Sequence of chain 1.N:
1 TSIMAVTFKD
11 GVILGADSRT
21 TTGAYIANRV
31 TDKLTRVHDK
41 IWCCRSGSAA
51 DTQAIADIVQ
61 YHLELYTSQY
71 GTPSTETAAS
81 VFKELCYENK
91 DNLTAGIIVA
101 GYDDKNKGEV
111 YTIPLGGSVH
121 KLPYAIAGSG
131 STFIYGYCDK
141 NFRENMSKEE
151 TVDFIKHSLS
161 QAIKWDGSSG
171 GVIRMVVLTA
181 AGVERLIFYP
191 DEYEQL

Binding-site contacts:
Ligand atom N16 contacts residue THR1 of chain 1.N at 3.7 Å.
Ligand atom C31 contacts residue SER118 of chain 1.H at 4.0 Å.
Ligand atom O34 contacts residue THR20 of chain 1.N at 3.5 Å.
Ligand atom C1 contacts residue SER48 of chain 1.N at 3.6 Å.
Ligand atom C12 contacts residue THR21 of chain 1.N at 3.9 Å.
Ligand atom C32 contacts residue SER118 of chain 1.H at 3.5 Å.
Ligand atom C7 contacts residue HIS116 of chain 1.H at 4.0 Å.
Ligand atom C14 contacts residue GLY47 of chain 1.N at 3.6 Å.
Ligand atom O33 contacts residue THR1 of chain 1.N at 2.4 Å (h-bond).
Ligand atom C26 contacts residue GLY47 of chain 1.N at 4.0 Å.
Ligand atom C30 contacts residue THR20 of chain 1.N at 3.4 Å.
Ligand atom C11 contacts residue THR21 of chain 1.N at 3.7 Å.
Ligand atom O34 contacts residue THR21 of chain 1.N at 3.1 Å (h-bond).
Ligand atom O32 contacts residue GLY47 of chain 1.N at 4.0 Å.
Ligand atom C15 contacts residue GLY47 of chain 1.N at 3.7 Å.
Ligand atom C18 contacts residue GLY47 of chain 1.N at 3.7 Å.
Ligand atom C18 contacts residue THR1 of chain 1.N at 2.9 Å.
Ligand atom C21 contacts residue LYS33 of chain 1.N at 4.0 Å.
Ligand atom C21 contacts residue THR20 of chain 1.N at 4.0 Å.
Ligand atom C19 contacts residue GLY47 of chain 1.N at 3.7 Å.
Ligand atom C22 contacts residue THR1 of chain 1.N at 1.4 Å.
Ligand atom O33 contacts residue GLY47 of chain 1.N at 3.5 Å (h-bond).
Ligand atom C33 contacts residue THR22 of chain 1.N at 3.1 Å.
Ligand atom C20 contacts residue ALA49 of chain 1.N at 3.9 Å (hydrophobic).
Ligand atom C2 contacts residue HIS116 of chain 1.H at 3.7 Å.
Ligand atom N13 contacts residue THR21 of chain 1.N at 3.1 Å (h-bond).
Ligand atom C33 contacts residue HIS114 of chain 1.H at 3.6 Å.
Ligand atom C17 contacts residue GLY47 of chain 1.N at 3.8 Å.
Ligand atom C17 contacts residue THR1 of chain 1.N at 2.4 Å.
Ligand atom C30 contacts residue THR21 of chain 1.N at 4.0 Å.
Ligand atom O32 contacts residue SER48 of chain 1.N at 3.6 Å.
Ligand atom C14 contacts residue THR21 of chain 1.N at 4.0 Å.
Ligand atom C20 contacts residue THR52 of chain 1.N at 3.6 Å.
Ligand atom C20 contacts residue GLY47 of chain 1.N at 3.9 Å.
Ligand atom C20 contacts residue ARG45 of chain 1.N at 3.4 Å.
Ligand atom O8 contacts residue HIS116 of chain 1.H at 3.9 Å.
Ligand atom C6 contacts residue SER48 of chain 1.N at 3.6 Å.
Ligand atom C32 contacts residue HIS114 of chain 1.H at 3.7 Å.
Ligand atom N16 contacts residue GLY47 of chain 1.N at 2.8 Å (h-bond).
Ligand atom O32 contacts residue ALA49 of chain 1.N at 2.9 Å (h-bond).

Sequence of chain 1.H:
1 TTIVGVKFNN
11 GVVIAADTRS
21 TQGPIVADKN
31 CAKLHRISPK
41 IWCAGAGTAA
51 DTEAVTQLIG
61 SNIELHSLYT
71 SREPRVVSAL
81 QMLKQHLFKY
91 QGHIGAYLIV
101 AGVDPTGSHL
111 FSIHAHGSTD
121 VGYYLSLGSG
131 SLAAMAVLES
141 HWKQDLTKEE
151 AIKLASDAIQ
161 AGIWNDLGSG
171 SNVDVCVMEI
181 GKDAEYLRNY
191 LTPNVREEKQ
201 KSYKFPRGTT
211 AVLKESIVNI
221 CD

The small molecule below binds the protein below.
Small molecule (SMILES): CC(C)C[C@@H](CO)NC(=O)[C@H](CC(C)C)NC(=O)[C@H](CC(C)C)NC(=O)OCc1ccccc1